This protein binds this small molecule.
Small molecule (SMILES): N[C@@H](CC(=O)O)C(=O)O

Sequence of chain 1.A:
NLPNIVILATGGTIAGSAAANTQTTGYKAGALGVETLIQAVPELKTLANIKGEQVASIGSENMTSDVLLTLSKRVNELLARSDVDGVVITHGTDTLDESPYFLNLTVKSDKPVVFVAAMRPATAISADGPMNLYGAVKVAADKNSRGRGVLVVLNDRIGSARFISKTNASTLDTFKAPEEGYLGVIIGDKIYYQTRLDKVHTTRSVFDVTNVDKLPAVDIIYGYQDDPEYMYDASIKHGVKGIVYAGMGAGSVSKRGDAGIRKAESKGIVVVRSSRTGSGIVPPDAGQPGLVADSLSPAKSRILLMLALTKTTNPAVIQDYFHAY

Sequence of chain 1.E:
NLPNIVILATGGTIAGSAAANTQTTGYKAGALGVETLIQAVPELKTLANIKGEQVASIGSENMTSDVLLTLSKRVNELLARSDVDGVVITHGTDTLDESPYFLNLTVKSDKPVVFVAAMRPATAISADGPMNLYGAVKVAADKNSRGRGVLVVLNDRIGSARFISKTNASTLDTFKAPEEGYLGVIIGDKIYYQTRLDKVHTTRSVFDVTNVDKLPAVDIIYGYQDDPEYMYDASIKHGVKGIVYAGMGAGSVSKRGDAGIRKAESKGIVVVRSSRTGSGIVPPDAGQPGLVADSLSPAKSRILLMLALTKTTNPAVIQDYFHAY

Binding-site contacts:
Ligand atom CG contacts residue THR95 of chain 1.A at 3.0 Å.
Ligand atom O contacts residue ASP96 of chain 1.A at 3.1 Å (salt-bridge).
Ligand atom OXT contacts residue GLU63 of chain 1.A at 3.4 Å (salt-bridge).
Ligand atom O contacts residue THR95 of chain 1.A at 3.3 Å (h-bond).
Ligand atom OXT contacts residue GLY94 of chain 1.A at 3.5 Å.
Ligand atom C contacts residue ASP96 of chain 1.A at 3.7 Å.
Ligand atom OD1 contacts residue GLY94 of chain 1.A at 3.3 Å.
Ligand atom OXT contacts residue SER62 of chain 1.A at 2.8 Å (h-bond).
Ligand atom CB contacts residue THR95 of chain 1.A at 3.5 Å.
Ligand atom O contacts residue GLY94 of chain 1.A at 3.4 Å.
Ligand atom CG contacts residue ALA120 of chain 1.A at 3.8 Å (hydrophobic).
Ligand atom CA contacts residue ASP96 of chain 1.A at 3.5 Å.
Ligand atom OXT contacts residue GLY61 of chain 1.A at 3.3 Å.
Ligand atom O contacts residue SER62 of chain 1.A at 2.3 Å (h-bond).
Ligand atom CG contacts residue THR15 of chain 1.A at 3.1 Å.
Ligand atom C contacts residue SER62 of chain 1.A at 3.3 Å.
Ligand atom CB contacts residue ASP96 of chain 1.A at 3.4 Å.
Ligand atom C contacts residue GLY61 of chain 1.A at 4.3 Å.
Ligand atom C contacts residue GLU63 of chain 1.A at 3.3 Å.
Ligand atom N contacts residue THR15 of chain 1.A at 4.2 Å.
Ligand atom OD2 contacts residue THR95 of chain 1.A at 2.8 Å (h-bond).
Ligand atom CB contacts residue THR15 of chain 1.A at 3.4 Å.
Ligand atom OD1 contacts residue ALA120 of chain 1.A at 3.7 Å.
Ligand atom OXT contacts residue THR15 of chain 1.A at 4.0 Å.
Ligand atom C contacts residue GLY94 of chain 1.A at 3.7 Å.
Ligand atom OD2 contacts residue MET121 of chain 1.A at 4.0 Å.
Ligand atom OD1 contacts residue THR95 of chain 1.A at 3.0 Å (h-bond).
Ligand atom N contacts residue ASP96 of chain 1.A at 2.8 Å (salt-bridge).
Ligand atom O contacts residue GLU63 of chain 1.A at 3.5 Å (salt-bridge).
Ligand atom OD1 contacts residue GLY14 of chain 1.A at 4.2 Å.
Ligand atom CA contacts residue THR15 of chain 1.A at 3.3 Å.
Ligand atom N contacts residue SER254 of chain 1.E at 4.2 Å.
Ligand atom CA contacts residue GLU63 of chain 1.A at 3.7 Å.
Ligand atom OD2 contacts residue ALA120 of chain 1.A at 3.1 Å (h-bond).
Ligand atom N contacts residue GLU63 of chain 1.A at 3.0 Å (salt-bridge).
Ligand atom OD1 contacts residue THR15 of chain 1.A at 3.1 Å (h-bond).
Ligand atom OXT contacts residue GLY14 of chain 1.A at 3.3 Å.
Ligand atom C contacts residue GLY14 of chain 1.A at 4.2 Å.
Ligand atom OD2 contacts residue THR15 of chain 1.A at 3.4 Å (h-bond).
Ligand atom C contacts residue THR95 of chain 1.A at 4.0 Å.